A small-molecule ligand and the protein it binds are described below.
Small molecule (SMILES): CC(=O)N[C@H]1[C@H](O[C@H]2[C@H](O)[C@@H](NC(C)=O)CO[C@@H]2CO)O[C@H](CO)[C@@H](O)[C@@H]1O

Binding-site contacts:
Ligand atom C2 contacts residue ASN143 of chain 1.A at 2.5 Å.
Ligand atom C1 contacts residue ASN143 of chain 1.A at 1.4 Å.
Ligand atom C8 contacts residue NAG1 of chain 1.L at 3.8 Å.
Ligand atom C3 contacts residue ASN143 of chain 1.A at 3.8 Å.
Ligand atom C5 contacts residue ASN143 of chain 1.A at 3.7 Å.
Ligand atom O5 contacts residue ASN143 of chain 1.A at 2.4 Å (h-bond).
Ligand atom O7 contacts residue NAG1 of chain 1.L at 3.3 Å (h-bond).
Ligand atom C7 contacts residue NAG1 of chain 1.L at 3.8 Å.
Ligand atom O6 contacts residue ASN92 of chain 1.A at 4.4 Å.
Ligand atom C7 contacts residue ASN143 of chain 1.A at 4.1 Å.
Ligand atom N2 contacts residue ASN143 of chain 1.A at 2.9 Å (h-bond).
Ligand atom C4 contacts residue ASN143 of chain 1.A at 4.3 Å.

Sequence of chain 1.A:
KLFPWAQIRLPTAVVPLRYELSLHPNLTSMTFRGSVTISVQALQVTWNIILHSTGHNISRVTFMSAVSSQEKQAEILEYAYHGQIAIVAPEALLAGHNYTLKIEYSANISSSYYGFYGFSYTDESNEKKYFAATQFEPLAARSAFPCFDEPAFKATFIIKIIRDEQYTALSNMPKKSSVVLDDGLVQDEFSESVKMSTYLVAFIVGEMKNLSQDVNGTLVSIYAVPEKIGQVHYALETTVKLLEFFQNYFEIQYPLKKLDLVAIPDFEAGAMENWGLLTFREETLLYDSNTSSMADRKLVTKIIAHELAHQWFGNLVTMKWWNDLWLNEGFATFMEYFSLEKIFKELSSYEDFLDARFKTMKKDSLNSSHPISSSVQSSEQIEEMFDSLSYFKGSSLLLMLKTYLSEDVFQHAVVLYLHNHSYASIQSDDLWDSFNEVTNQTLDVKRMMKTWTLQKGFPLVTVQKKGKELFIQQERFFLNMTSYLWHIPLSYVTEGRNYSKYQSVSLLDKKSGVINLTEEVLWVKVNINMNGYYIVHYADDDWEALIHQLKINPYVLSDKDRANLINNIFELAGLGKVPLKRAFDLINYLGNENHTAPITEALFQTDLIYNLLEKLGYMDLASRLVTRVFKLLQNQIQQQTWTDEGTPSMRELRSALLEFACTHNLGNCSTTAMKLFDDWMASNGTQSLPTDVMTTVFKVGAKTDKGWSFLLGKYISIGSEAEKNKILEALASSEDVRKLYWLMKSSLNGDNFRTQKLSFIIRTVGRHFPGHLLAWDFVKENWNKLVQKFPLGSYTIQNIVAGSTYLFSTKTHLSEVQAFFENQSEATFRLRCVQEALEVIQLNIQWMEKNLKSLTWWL